Sequence of chain 2.A:
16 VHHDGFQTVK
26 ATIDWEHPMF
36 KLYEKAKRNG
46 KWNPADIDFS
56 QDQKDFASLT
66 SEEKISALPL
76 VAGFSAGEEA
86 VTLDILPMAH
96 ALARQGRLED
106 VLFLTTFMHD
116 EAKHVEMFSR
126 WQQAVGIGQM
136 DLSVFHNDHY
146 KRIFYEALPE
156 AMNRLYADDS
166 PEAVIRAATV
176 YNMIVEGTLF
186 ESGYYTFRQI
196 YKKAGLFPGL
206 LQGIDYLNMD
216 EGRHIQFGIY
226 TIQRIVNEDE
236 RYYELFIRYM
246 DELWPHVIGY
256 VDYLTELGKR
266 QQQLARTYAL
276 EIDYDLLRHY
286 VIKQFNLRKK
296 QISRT

Binding-site contacts:
Ligand atom C7 contacts residue VAL286 of chain 2.A at 4.1 Å (hydrophobic).
Ligand atom O2 contacts residue PHE185 of chain 2.A at 2.9 Å.
Ligand atom C8 contacts residue THR191 of chain 2.A at 4.0 Å.
Ligand atom C2 contacts residue GLY188 of chain 2.A at 4.1 Å.
Ligand atom C8 contacts residue LEU282 of chain 2.A at 4.0 Å (hydrophobic).
Ligand atom C5 contacts residue VAL256 of chain 2.A at 4.4 Å (hydrophobic).
Ligand atom O2 contacts residue LEU184 of chain 2.A at 4.1 Å.
Ligand atom C7 contacts residue THR191 of chain 2.A at 4.1 Å.
Ligand atom C4 contacts residue LEU259 of chain 2.A at 3.9 Å (hydrophobic).
Ligand atom O1 contacts residue PHE185 of chain 2.A at 4.3 Å.
Ligand atom C3 contacts residue GLY188 of chain 2.A at 3.9 Å.
Ligand atom O2 contacts residue GLY78 of chain 2.A at 4.2 Å.
Ligand atom C3 contacts residue TYR255 of chain 2.A at 4.0 Å (hydrophobic).
Ligand atom C6 contacts residue LEU259 of chain 2.A at 3.9 Å (hydrophobic).
Ligand atom C5 contacts residue LEU184 of chain 2.A at 4.4 Å (hydrophobic).
Ligand atom C5 contacts residue SER187 of chain 2.A at 4.3 Å.
Ligand atom C6 contacts residue THR191 of chain 2.A at 4.0 Å.
Ligand atom C2 contacts residue LEU184 of chain 2.A at 4.2 Å (hydrophobic).
Ligand atom C6 contacts residue LEU75 of chain 2.A at 4.4 Å (hydrophobic).
Ligand atom C4 contacts residue LEU184 of chain 2.A at 4.2 Å (hydrophobic).
Ligand atom O1 contacts residue TYR255 of chain 2.A at 3.8 Å.
Ligand atom C4 contacts residue LEU75 of chain 2.A at 3.7 Å (hydrophobic).
Ligand atom C1 contacts residue LEU184 of chain 2.A at 4.3 Å (hydrophobic).
Ligand atom C7 contacts residue VAL256 of chain 2.A at 4.0 Å (hydrophobic).
Ligand atom C8 contacts residue VAL256 of chain 2.A at 4.3 Å (hydrophobic).
Ligand atom C5 contacts residue LEU259 of chain 2.A at 4.2 Å (hydrophobic).
Ligand atom C1 contacts residue PHE79 of chain 2.A at 4.3 Å (hydrophobic).
Ligand atom C2 contacts residue TYR255 of chain 2.A at 4.2 Å (hydrophobic).
Ligand atom C1 contacts residue PHE185 of chain 2.A at 4.0 Å (hydrophobic).
Ligand atom C5 contacts residue GLY188 of chain 2.A at 4.1 Å.
Ligand atom O1 contacts residue GLY78 of chain 2.A at 3.5 Å (h-bond).
Ligand atom O1 contacts residue TYR145 of chain 2.A at 3.9 Å.
Ligand atom C4 contacts residue GLY188 of chain 2.A at 3.6 Å.
Ligand atom O1 contacts residue PHE79 of chain 2.A at 4.2 Å.
Ligand atom C1 contacts residue GLY78 of chain 2.A at 4.2 Å.
Ligand atom C2 contacts residue PHE79 of chain 2.A at 4.4 Å (hydrophobic).
Ligand atom C3 contacts residue LEU184 of chain 2.A at 3.4 Å (hydrophobic).
Ligand atom C2 contacts residue LEU75 of chain 2.A at 4.2 Å (hydrophobic).
Ligand atom O2 contacts residue PHE79 of chain 2.A at 3.5 Å.
Ligand atom C4 contacts residue TYR255 of chain 2.A at 4.4 Å (hydrophobic).

This small molecule binds to this protein.
Small molecule (SMILES): CCCCCCCC(=O)O